Sequence of chain 1.B:
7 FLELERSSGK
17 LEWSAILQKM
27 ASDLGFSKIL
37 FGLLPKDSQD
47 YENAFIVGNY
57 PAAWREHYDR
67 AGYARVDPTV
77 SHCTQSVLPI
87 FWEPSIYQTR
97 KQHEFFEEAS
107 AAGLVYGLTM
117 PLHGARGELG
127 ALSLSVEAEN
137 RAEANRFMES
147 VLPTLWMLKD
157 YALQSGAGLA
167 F

Binding-site contacts:
Ligand atom C07 contacts residue ALA127 of chain 1.B at 4.0 Å (hydrophobic).
Ligand atom O10 contacts residue TYR56 of chain 1.B at 2.8 Å (h-bond).
Ligand atom C06 contacts residue THR75 of chain 1.B at 3.8 Å.
Ligand atom O17 contacts residue TYR56 of chain 1.B at 3.6 Å.
Ligand atom C07 contacts residue SER129 of chain 1.B at 3.5 Å.
Ligand atom BR1 contacts residue GLY38 of chain 1.B at 3.7 Å.
Ligand atom C07 contacts residue THR115 of chain 1.B at 3.8 Å.
Ligand atom C16 contacts residue PHE101 of chain 1.B at 4.0 Å (hydrophobic).
Ligand atom C04 contacts residue ALA127 of chain 1.B at 3.5 Å (hydrophobic).
Ligand atom C14 contacts residue PHE101 of chain 1.B at 3.9 Å (hydrophobic).
Ligand atom C13 contacts residue TRP88 of chain 1.B at 3.7 Å (hydrophobic).
Ligand atom C16 contacts residue TRP60 of chain 1.B at 3.8 Å (hydrophobic).
Ligand atom C14 contacts residue TRP88 of chain 1.B at 3.9 Å (hydrophobic).
Ligand atom C18 contacts residue ALA127 of chain 1.B at 3.8 Å (hydrophobic).
Ligand atom BR1 contacts residue LEU40 of chain 1.B at 3.8 Å.
Ligand atom BR1 contacts residue LEU39 of chain 1.B at 3.6 Å.
Ligand atom O17 contacts residue TYR64 of chain 1.B at 4.0 Å.
Ligand atom C12 contacts residue TYR56 of chain 1.B at 3.8 Å (hydrophobic).
Ligand atom C09 contacts residue TYR56 of chain 1.B at 3.8 Å (hydrophobic).
Ligand atom C09 contacts residue ASP73 of chain 1.B at 3.6 Å.
Ligand atom S15 contacts residue PHE101 of chain 1.B at 3.9 Å.
Ligand atom C09 contacts residue SER129 of chain 1.B at 3.6 Å.
Ligand atom N11 contacts residue THR75 of chain 1.B at 3.5 Å (h-bond).
Ligand atom C07 contacts residue THR75 of chain 1.B at 3.1 Å.
Ligand atom C14 contacts residue TYR93 of chain 1.B at 3.5 Å (hydrophobic).
Ligand atom C02 contacts residue GLY126 of chain 1.B at 4.0 Å.
Ligand atom C08 contacts residue SER129 of chain 1.B at 4.0 Å.
Ligand atom N11 contacts residue ASP73 of chain 1.B at 3.0 Å (salt-bridge).
Ligand atom C12 contacts residue ASP73 of chain 1.B at 3.8 Å.
Ligand atom O17 contacts residue TRP60 of chain 1.B at 2.9 Å (h-bond).
Ligand atom C06 contacts residue ALA127 of chain 1.B at 3.4 Å (hydrophobic).
Ligand atom C08 contacts residue ASP73 of chain 1.B at 3.4 Å.
Ligand atom C09 contacts residue THR75 of chain 1.B at 3.6 Å.
Ligand atom S15 contacts residue ALA105 of chain 1.B at 3.8 Å.
Ligand atom O10 contacts residue SER129 of chain 1.B at 2.8 Å (h-bond).
Ligand atom C12 contacts residue TRP88 of chain 1.B at 3.8 Å (hydrophobic).
Ligand atom C13 contacts residue ASP73 of chain 1.B at 3.9 Å.
Ligand atom O05 contacts residue ALA127 of chain 1.B at 3.3 Å.
Ligand atom C08 contacts residue THR75 of chain 1.B at 3.4 Å.
Ligand atom C20 contacts residue GLY126 of chain 1.B at 3.7 Å.

A protein and the small-molecule ligand that binds it are described below.
Small molecule (SMILES): O=C(CCCOc1cccc(Br)c1)N[C@H]1CCSC1=O